The small molecule below binds the protein below.
Small molecule (SMILES): C[C@@H]1C[C@H]2C(=O)O[C@@H](C)[C@H](NC(=O)[C@@H](N)Cc3cc(F)cc(F)c3)C(=O)N3CCC[C@H]3C(=O)N3CCCC[C@H]3C(=O)N[C@@H](C)C(=O)N2C1

Sequence of chain 1.S:
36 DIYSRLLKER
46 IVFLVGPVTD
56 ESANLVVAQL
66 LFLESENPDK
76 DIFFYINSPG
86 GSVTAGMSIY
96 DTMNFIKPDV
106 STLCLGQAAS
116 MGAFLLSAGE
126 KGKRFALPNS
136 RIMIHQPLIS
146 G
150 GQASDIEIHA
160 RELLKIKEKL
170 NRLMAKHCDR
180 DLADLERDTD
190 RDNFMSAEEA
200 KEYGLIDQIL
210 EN

Sequence of chain 1.T:
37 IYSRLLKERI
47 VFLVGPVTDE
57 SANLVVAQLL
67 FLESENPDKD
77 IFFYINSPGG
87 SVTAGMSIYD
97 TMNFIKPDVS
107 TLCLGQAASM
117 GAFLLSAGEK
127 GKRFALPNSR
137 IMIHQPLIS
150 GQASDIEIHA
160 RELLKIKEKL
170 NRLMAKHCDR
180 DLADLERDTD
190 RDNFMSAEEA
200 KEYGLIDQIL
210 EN

Binding-site contacts:
Ligand atom CG contacts residue LEU108 of chain 1.T at 3.7 Å (hydrophobic).
Ligand atom CZ contacts residue THR97 of chain 1.S at 3.4 Å.
Ligand atom C contacts residue PHE78 of chain 1.T at 3.6 Å (hydrophobic).
Ligand atom CE1 contacts residue LEU132 of chain 1.T at 3.7 Å (hydrophobic).
Ligand atom CB contacts residue PHE78 of chain 1.T at 3.8 Å (hydrophobic).
Ligand atom CD contacts residue TYR80 of chain 1.T at 3.7 Å (hydrophobic).
Ligand atom CE contacts residue GLU44 of chain 1.T at 3.2 Å.
Ligand atom C contacts residue OCA1 of chain 1.XB at 3.2 Å.
Ligand atom CD1 contacts residue LEU132 of chain 1.T at 3.7 Å (hydrophobic).
Ligand atom CA contacts residue PHE100 of chain 1.S at 3.6 Å (hydrophobic).
Ligand atom N contacts residue TYR80 of chain 1.T at 2.8 Å (h-bond).
Ligand atom CD contacts residue PHE130 of chain 1.T at 3.7 Å (hydrophobic).
Ligand atom C contacts residue PHE100 of chain 1.S at 3.6 Å (hydrophobic).
Ligand atom CZ contacts residue LEU132 of chain 1.T at 3.7 Å (hydrophobic).
Ligand atom N contacts residue OCA1 of chain 1.XB at 1.5 Å.
Ligand atom F2 contacts residue VAL62 of chain 1.S at 3.8 Å.
Ligand atom F1 contacts residue LEU132 of chain 1.T at 3.7 Å.
Ligand atom CA contacts residue OCA1 of chain 1.XB at 2.5 Å.
Ligand atom F2 contacts residue TYR80 of chain 1.T at 3.6 Å.
Ligand atom CA contacts residue PHE78 of chain 1.T at 3.5 Å (hydrophobic).
Ligand atom CG contacts residue PHE130 of chain 1.T at 3.6 Å (hydrophobic).
Ligand atom CB contacts residue LEU209 of chain 1.T at 3.8 Å (hydrophobic).
Ligand atom CD1 contacts residue PHE100 of chain 1.S at 3.5 Å (hydrophobic).
Ligand atom CD2 contacts residue LEU108 of chain 1.T at 3.4 Å (hydrophobic).
Ligand atom F1 contacts residue ASP96 of chain 1.S at 3.5 Å.
Ligand atom F1 contacts residue PHE100 of chain 1.S at 3.1 Å.
Ligand atom CD contacts residue ILE46 of chain 1.T at 3.5 Å (hydrophobic).
Ligand atom O contacts residue TYR80 of chain 1.T at 3.0 Å (h-bond).
Ligand atom CA contacts residue PHE78 of chain 1.T at 3.5 Å (hydrophobic).
Ligand atom CE contacts residue LEU209 of chain 1.T at 3.5 Å (hydrophobic).
Ligand atom CB contacts residue OCA1 of chain 1.XB at 3.7 Å.
Ligand atom CB contacts residue PHE78 of chain 1.T at 3.3 Å (hydrophobic).
Ligand atom CB contacts residue PHE130 of chain 1.T at 3.5 Å (hydrophobic).
Ligand atom F2 contacts residue LEU66 of chain 1.S at 3.6 Å.
Ligand atom CB contacts residue LEU108 of chain 1.T at 3.7 Å (hydrophobic).
Ligand atom F2 contacts residue LEU110 of chain 1.T at 3.6 Å.
Ligand atom CD2 contacts residue TYR80 of chain 1.T at 3.7 Å (hydrophobic).
Ligand atom N contacts residue OCA1 of chain 1.XB at 2.8 Å (h-bond).
Ligand atom CE contacts residue ILE46 of chain 1.T at 3.7 Å (hydrophobic).
Ligand atom F1 contacts residue THR97 of chain 1.S at 3.2 Å.